The protein below binds the small molecule below.
Small molecule (SMILES): C[C@@H](COc1ccc([C@@H]2Oc3ccc(O)cc3S[C@@H]2c2ccc(O)cc2)cc1)N1CCCC1

Binding-site contacts:
Ligand atom C14 contacts residue LEU219 of chain 1.A at 3.7 Å (hydrophobic).
Ligand atom C4 contacts residue PHE98 of chain 1.A at 3.5 Å (hydrophobic).
Ligand atom C17 contacts residue HIS218 of chain 1.A at 3.8 Å.
Ligand atom C26 contacts residue ASP45 of chain 1.A at 3.8 Å.
Ligand atom O16 contacts residue LEU219 of chain 1.A at 3.8 Å.
Ligand atom O8 contacts residue ARG88 of chain 1.A at 3.2 Å (salt-bridge).
Ligand atom O3 contacts residue PHE98 of chain 1.A at 3.6 Å.
Ligand atom C5 contacts residue LEU40 of chain 1.A at 3.8 Å (hydrophobic).
Ligand atom C31 contacts residue LEU48 of chain 1.A at 3.7 Å (hydrophobic).
Ligand atom C6 contacts residue GLU47 of chain 1.A at 3.1 Å.
Ligand atom C10 contacts residue PHE98 of chain 1.A at 3.8 Å (hydrophobic).
Ligand atom C14 contacts residue GLY215 of chain 1.A at 3.8 Å.
Ligand atom C21 contacts residue THR41 of chain 1.A at 3.6 Å.
Ligand atom C2 contacts residue LEU40 of chain 1.A at 3.9 Å (hydrophobic).
Ligand atom O25 contacts residue LEU219 of chain 1.A at 3.8 Å.
Ligand atom C22 contacts residue ALA44 of chain 1.A at 3.7 Å (hydrophobic).
Ligand atom C15 contacts residue HIS218 of chain 1.A at 3.7 Å.
Ligand atom C33 contacts residue TRP77 of chain 1.A at 3.6 Å (hydrophobic).
Ligand atom C22 contacts residue LEU219 of chain 1.A at 3.9 Å (hydrophobic).
Ligand atom C7 contacts residue GLU47 of chain 1.A at 3.3 Å.
Ligand atom O16 contacts residue HIS218 of chain 1.A at 2.8 Å (h-bond).
Ligand atom C26 contacts residue THR41 of chain 1.A at 3.6 Å.
Ligand atom O3 contacts residue LEU40 of chain 1.A at 3.5 Å.
Ligand atom C33 contacts residue ASP45 of chain 1.A at 3.0 Å.
Ligand atom C23 contacts residue ALA44 of chain 1.A at 3.6 Å (hydrophobic).
Ligand atom O25 contacts residue TRP77 of chain 1.A at 3.8 Å.
Ligand atom O8 contacts residue GLU47 of chain 1.A at 2.7 Å (salt-bridge).
Ligand atom O16 contacts residue ILE118 of chain 1.A at 3.6 Å.
Ligand atom C27 contacts residue ASP45 of chain 1.A at 3.5 Å.
Ligand atom C32 contacts residue ASP45 of chain 1.A at 3.3 Å.
Ligand atom C5 contacts residue PHE98 of chain 1.A at 3.7 Å (hydrophobic).
Ligand atom C32 contacts residue LEU48 of chain 1.A at 3.5 Å (hydrophobic).
Ligand atom N29 contacts residue ASP45 of chain 1.A at 2.6 Å (salt-bridge).
Ligand atom C30 contacts residue LYS225 of chain 1.A at 3.8 Å.
Ligand atom C6 contacts residue LEU43 of chain 1.A at 3.8 Å (hydrophobic).
Ligand atom C15 contacts residue LEU219 of chain 1.A at 3.7 Å (hydrophobic).
Ligand atom C30 contacts residue ASP45 of chain 1.A at 3.5 Å.
Ligand atom O16 contacts residue GLY215 of chain 1.A at 3.3 Å (h-bond).
Ligand atom C31 contacts residue LEU230 of chain 1.A at 3.6 Å (hydrophobic).
Ligand atom O8 contacts residue LEU81 of chain 1.A at 3.4 Å (h-bond).

Sequence of chain 1.A:
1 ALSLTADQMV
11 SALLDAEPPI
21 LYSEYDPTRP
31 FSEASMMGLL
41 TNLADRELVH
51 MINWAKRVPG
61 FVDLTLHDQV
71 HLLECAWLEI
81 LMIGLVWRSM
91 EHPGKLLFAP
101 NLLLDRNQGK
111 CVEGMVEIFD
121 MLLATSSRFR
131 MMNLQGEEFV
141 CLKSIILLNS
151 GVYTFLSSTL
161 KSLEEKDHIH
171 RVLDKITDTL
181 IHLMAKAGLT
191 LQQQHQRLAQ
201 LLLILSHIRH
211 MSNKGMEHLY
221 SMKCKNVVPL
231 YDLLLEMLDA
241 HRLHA